The protein below binds the small molecule below.
Small molecule (SMILES): COc1cc(OC)nc(NC(=O)NS(=O)(=O)N(C)S(C)(=O)=O)n1

Binding-site contacts:
Ligand atom O09 contacts residue MET485 of chain 2.A at 3.3 Å.
Ligand atom C18 contacts residue TRP489 of chain 2.A at 3.2 Å (hydrophobic).
Ligand atom N14 contacts residue TRP489 of chain 2.A at 3.4 Å.
Ligand atom C20 contacts residue TRP489 of chain 2.A at 3.4 Å (hydrophobic).
Ligand atom O06 contacts residue PRO112 of chain 3.A at 3.6 Å.
Ligand atom N12 contacts residue TRP489 of chain 2.A at 3.2 Å.
Ligand atom O05 contacts residue THR568 of chain 2.A at 2.9 Å (h-bond).
Ligand atom O08 contacts residue MET266 of chain 2.A at 3.5 Å (h-bond).
Ligand atom O04 contacts residue LYS171 of chain 3.A at 3.7 Å.
Ligand atom C18 contacts residue ARG292 of chain 2.A at 3.8 Å.
Ligand atom N13 contacts residue TRP489 of chain 2.A at 3.2 Å.
Ligand atom C16 contacts residue ALA37 of chain 3.A at 3.7 Å (hydrophobic).
Ligand atom C17 contacts residue LYS171 of chain 3.A at 3.8 Å.
Ligand atom C22 contacts residue MET266 of chain 2.A at 3.6 Å (hydrophobic).
Ligand atom O09 contacts residue AUJ1 of chain 2.F at 3.5 Å (h-bond).
Ligand atom N12 contacts residue LYS171 of chain 3.A at 3.7 Å.
Ligand atom O04 contacts residue GLY36 of chain 3.A at 3.2 Å.
Ligand atom C23 contacts residue TRP489 of chain 2.A at 3.6 Å (hydrophobic).
Ligand atom N13 contacts residue ARG292 of chain 2.A at 2.9 Å (salt-bridge).
Ligand atom O05 contacts residue ARG292 of chain 2.A at 3.5 Å (salt-bridge).
Ligand atom C15 contacts residue PHE121 of chain 3.A at 3.8 Å (hydrophobic).
Ligand atom C16 contacts residue PRO112 of chain 3.A at 3.7 Å (hydrophobic).
Ligand atom O07 contacts residue ARG292 of chain 2.A at 2.4 Å (salt-bridge).
Ligand atom C23 contacts residue MET39 of chain 3.A at 3.6 Å (hydrophobic).
Ligand atom O06 contacts residue LYS171 of chain 3.A at 3.4 Å.
Ligand atom O09 contacts residue TRP489 of chain 2.A at 3.6 Å.
Ligand atom C16 contacts residue VAL111 of chain 3.A at 3.5 Å (hydrophobic).
Ligand atom O08 contacts residue ARG292 of chain 2.A at 3.6 Å.
Ligand atom C22 contacts residue FAD1 of chain 2.C at 3.7 Å.
Ligand atom O08 contacts residue PHE121 of chain 3.A at 3.8 Å.
Ligand atom O04 contacts residue ALA37 of chain 3.A at 3.5 Å (h-bond).
Ligand atom C19 contacts residue ARG292 of chain 2.A at 3.7 Å.
Ligand atom O03 contacts residue PHE121 of chain 3.A at 3.4 Å (h-bond).
Ligand atom C19 contacts residue TRP489 of chain 2.A at 3.7 Å (hydrophobic).
Ligand atom C16 contacts residue GLN110 of chain 3.A at 3.6 Å.
Ligand atom C16 contacts residue LYS171 of chain 3.A at 3.6 Å.
Ligand atom C22 contacts residue HIS267 of chain 2.A at 3.7 Å.
Ligand atom C21 contacts residue TRP489 of chain 2.A at 3.5 Å (hydrophobic).
Ligand atom N11 contacts residue LYS171 of chain 3.A at 3.0 Å (salt-bridge).
Ligand atom C17 contacts residue ARG292 of chain 2.A at 3.2 Å.

Sequence of chain 3.A:
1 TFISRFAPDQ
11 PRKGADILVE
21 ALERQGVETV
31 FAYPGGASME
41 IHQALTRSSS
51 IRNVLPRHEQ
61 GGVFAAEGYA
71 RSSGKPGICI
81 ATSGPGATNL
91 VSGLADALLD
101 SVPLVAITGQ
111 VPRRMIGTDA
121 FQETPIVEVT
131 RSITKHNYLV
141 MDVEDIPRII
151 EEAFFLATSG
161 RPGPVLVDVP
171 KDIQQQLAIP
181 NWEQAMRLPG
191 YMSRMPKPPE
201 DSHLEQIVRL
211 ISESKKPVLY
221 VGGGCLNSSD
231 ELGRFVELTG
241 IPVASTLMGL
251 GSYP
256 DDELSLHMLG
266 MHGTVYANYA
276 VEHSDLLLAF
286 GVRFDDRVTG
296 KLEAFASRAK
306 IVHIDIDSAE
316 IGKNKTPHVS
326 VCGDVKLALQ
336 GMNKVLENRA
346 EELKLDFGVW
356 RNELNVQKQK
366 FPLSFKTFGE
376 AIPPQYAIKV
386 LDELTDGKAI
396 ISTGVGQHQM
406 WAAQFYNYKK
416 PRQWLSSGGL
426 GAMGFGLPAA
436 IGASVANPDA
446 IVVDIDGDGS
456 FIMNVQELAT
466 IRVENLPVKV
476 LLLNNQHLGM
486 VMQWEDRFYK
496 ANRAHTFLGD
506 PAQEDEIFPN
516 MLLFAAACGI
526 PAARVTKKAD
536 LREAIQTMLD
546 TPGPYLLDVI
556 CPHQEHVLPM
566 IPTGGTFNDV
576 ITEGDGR

Sequence of chain 2.A:
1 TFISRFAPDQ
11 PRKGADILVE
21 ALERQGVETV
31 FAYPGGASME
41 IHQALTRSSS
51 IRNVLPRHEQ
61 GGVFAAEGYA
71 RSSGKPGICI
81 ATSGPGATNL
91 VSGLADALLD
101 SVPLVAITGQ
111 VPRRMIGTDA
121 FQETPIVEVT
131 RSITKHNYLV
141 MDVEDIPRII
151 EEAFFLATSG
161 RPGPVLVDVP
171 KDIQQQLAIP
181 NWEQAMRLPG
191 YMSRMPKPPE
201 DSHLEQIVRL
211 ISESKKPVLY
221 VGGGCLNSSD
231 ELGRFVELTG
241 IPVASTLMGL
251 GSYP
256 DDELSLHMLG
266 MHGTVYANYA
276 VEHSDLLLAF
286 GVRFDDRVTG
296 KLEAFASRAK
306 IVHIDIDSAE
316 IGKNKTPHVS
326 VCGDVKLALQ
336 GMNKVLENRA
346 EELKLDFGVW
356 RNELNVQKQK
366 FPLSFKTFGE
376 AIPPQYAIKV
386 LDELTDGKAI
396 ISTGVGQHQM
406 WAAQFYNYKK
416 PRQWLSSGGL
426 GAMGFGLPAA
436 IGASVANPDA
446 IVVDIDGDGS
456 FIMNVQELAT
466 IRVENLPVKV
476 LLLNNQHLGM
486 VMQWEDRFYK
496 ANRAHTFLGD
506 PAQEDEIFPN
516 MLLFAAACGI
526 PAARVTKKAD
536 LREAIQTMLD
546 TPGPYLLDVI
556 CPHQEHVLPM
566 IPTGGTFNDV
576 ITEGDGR